Sequence of chain 1.C:
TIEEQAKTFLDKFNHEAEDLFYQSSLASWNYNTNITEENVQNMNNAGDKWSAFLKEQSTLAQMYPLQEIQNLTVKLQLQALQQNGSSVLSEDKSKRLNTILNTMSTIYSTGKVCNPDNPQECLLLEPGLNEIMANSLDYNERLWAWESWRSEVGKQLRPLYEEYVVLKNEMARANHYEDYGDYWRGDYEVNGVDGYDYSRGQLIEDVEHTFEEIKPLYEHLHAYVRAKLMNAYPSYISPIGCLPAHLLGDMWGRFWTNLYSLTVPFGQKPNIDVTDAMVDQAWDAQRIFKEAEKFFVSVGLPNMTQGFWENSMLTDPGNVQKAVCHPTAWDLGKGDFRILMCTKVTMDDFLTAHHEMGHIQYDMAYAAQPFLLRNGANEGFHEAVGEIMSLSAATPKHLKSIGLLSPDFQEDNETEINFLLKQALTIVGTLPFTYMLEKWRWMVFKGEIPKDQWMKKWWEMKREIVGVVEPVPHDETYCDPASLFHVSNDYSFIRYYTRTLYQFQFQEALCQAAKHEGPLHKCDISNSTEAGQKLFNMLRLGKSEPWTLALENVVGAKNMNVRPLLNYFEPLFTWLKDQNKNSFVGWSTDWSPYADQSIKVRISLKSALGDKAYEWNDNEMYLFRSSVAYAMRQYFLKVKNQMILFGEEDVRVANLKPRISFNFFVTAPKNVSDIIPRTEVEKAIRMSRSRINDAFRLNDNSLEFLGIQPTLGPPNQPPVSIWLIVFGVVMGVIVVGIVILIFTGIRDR

A protein and the small-molecule ligand that binds it are described below.
Small molecule (SMILES): CC(=O)N[C@@H]1[C@@H](O)[C@H](O)[C@@H](CO)O[C@H]1O

Binding-site contacts:
Ligand atom O5 contacts residue ASN331 of chain 1.C at 2.3 Å (h-bond).
Ligand atom C3 contacts residue ASN331 of chain 1.C at 3.7 Å.
Ligand atom O7 contacts residue ASN331 of chain 1.C at 4.2 Å.
Ligand atom C7 contacts residue ASN331 of chain 1.C at 3.8 Å.
Ligand atom C5 contacts residue ASN331 of chain 1.C at 3.6 Å.
Ligand atom C1 contacts residue ASN331 of chain 1.C at 1.4 Å.
Ligand atom C4 contacts residue ASN331 of chain 1.C at 4.1 Å.
Ligand atom O5 contacts residue GLU321 of chain 1.C at 4.5 Å.
Ligand atom N2 contacts residue ASN331 of chain 1.C at 2.9 Å (h-bond).
Ligand atom C2 contacts residue ASN331 of chain 1.C at 2.4 Å.